Sequence of chain 1.A:
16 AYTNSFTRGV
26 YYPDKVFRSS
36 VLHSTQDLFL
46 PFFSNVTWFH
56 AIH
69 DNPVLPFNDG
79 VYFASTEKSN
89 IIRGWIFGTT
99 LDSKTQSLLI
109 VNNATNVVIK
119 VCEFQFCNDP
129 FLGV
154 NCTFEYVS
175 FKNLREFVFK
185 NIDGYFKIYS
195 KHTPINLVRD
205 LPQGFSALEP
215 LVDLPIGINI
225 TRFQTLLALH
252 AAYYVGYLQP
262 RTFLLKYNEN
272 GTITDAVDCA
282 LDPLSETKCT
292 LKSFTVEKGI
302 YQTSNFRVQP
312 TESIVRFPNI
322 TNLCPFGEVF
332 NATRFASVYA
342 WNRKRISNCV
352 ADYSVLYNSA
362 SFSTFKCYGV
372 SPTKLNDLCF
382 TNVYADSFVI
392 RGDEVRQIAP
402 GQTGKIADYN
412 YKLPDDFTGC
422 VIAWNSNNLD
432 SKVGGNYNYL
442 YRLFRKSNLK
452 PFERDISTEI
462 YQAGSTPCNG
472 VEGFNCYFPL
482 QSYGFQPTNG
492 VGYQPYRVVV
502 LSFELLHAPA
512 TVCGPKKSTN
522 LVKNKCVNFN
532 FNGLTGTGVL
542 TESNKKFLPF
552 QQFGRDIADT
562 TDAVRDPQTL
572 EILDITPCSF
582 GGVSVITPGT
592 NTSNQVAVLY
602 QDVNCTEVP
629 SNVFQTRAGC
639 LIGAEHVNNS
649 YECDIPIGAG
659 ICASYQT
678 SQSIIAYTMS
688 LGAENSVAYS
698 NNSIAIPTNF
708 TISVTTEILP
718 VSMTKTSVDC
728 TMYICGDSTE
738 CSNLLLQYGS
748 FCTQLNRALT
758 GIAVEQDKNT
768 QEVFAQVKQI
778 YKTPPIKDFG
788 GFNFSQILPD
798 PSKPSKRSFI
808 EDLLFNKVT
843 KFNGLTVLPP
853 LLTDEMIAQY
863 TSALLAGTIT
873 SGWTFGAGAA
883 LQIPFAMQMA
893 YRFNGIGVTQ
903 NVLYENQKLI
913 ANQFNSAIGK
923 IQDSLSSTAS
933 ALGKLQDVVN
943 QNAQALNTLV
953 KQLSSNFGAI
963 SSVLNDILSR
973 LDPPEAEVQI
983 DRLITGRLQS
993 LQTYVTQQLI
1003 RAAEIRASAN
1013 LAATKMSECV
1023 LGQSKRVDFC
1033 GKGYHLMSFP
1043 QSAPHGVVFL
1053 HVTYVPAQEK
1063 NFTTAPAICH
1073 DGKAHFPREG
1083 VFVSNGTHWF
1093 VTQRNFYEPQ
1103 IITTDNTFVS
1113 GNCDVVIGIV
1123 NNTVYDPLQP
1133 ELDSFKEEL

Sequence of chain 1.B:
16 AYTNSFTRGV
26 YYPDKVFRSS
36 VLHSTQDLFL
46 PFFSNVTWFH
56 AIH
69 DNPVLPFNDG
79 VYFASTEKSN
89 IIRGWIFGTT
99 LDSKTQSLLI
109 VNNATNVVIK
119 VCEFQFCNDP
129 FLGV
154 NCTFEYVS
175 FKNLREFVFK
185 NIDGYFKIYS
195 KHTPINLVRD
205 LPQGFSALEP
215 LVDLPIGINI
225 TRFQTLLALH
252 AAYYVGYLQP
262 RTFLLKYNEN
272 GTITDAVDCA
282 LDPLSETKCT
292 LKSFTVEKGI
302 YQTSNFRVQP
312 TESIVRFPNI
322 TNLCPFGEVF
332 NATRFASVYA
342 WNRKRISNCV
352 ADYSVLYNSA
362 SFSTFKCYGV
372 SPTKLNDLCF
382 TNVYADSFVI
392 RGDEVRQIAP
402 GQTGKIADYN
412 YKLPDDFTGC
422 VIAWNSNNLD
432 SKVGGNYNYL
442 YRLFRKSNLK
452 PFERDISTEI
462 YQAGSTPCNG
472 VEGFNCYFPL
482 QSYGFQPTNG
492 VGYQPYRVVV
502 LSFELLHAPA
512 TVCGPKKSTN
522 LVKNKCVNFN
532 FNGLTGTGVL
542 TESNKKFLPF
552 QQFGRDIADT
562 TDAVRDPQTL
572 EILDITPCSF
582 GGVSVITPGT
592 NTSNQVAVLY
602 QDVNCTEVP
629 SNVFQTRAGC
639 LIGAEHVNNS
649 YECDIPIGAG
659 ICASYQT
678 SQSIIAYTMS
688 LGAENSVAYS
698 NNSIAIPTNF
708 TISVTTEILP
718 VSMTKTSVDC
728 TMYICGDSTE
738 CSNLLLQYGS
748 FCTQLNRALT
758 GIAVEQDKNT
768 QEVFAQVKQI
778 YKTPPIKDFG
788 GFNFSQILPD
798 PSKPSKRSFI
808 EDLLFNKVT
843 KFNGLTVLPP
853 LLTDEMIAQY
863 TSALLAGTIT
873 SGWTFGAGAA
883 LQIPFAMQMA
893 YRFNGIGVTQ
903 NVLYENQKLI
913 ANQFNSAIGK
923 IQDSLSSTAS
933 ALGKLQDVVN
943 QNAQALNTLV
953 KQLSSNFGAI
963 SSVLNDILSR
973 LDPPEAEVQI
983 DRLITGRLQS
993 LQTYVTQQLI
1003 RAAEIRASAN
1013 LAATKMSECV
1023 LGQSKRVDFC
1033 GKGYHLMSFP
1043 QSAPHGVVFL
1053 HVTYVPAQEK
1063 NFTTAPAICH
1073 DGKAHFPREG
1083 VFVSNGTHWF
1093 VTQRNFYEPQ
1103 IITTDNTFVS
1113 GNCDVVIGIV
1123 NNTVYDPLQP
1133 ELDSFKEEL

The protein below binds the small molecule below.
Small molecule (SMILES): CC(=O)N[C@@H]1[C@@H](O)[C@H](O)[C@@H](CO)O[C@H]1O

Binding-site contacts:
Ligand atom C1 contacts residue ASP785 of chain 1.B at 3.9 Å.
Ligand atom N2 contacts residue ASN698 of chain 1.A at 2.9 Å (h-bond).
Ligand atom C4 contacts residue ASN698 of chain 1.A at 4.2 Å.
Ligand atom C8 contacts residue GLY1120 of chain 1.A at 3.7 Å.
Ligand atom O5 contacts residue ASP785 of chain 1.B at 3.7 Å.
Ligand atom C8 contacts residue ILE1119 of chain 1.A at 4.0 Å (hydrophobic).
Ligand atom O5 contacts residue ASN698 of chain 1.A at 2.4 Å (h-bond).
Ligand atom C1 contacts residue ASN698 of chain 1.A at 1.4 Å.
Ligand atom C2 contacts residue ASP785 of chain 1.B at 4.5 Å.
Ligand atom C8 contacts residue ASN698 of chain 1.A at 4.3 Å.
Ligand atom C7 contacts residue ASN698 of chain 1.A at 3.2 Å.
Ligand atom O7 contacts residue ASP785 of chain 1.B at 4.3 Å.
Ligand atom C5 contacts residue ASN698 of chain 1.A at 3.7 Å.
Ligand atom O7 contacts residue ASN698 of chain 1.A at 3.2 Å (h-bond).
Ligand atom C2 contacts residue ASN698 of chain 1.A at 2.4 Å.
Ligand atom C3 contacts residue ASN698 of chain 1.A at 3.8 Å.